Sequence of chain 1.A:
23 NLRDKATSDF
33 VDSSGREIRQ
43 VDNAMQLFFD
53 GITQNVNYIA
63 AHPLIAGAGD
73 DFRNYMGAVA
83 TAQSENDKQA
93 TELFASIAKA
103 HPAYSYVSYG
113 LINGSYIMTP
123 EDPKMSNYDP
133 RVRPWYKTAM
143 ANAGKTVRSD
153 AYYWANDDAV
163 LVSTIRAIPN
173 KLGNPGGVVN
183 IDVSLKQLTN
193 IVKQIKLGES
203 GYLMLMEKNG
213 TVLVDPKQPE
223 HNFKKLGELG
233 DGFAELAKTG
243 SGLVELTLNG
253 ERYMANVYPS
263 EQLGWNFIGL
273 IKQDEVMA

This small molecule binds to this protein.
Small molecule (SMILES): O=C(O)[C@@H]1CCCN1

Binding-site contacts:
Ligand atom O contacts residue ARG135 of chain 1.A at 2.9 Å (salt-bridge).
Ligand atom C contacts residue TYR154 of chain 1.A at 3.9 Å (hydrophobic).
Ligand atom CD contacts residue ASP184 of chain 1.A at 3.5 Å.
Ligand atom CA contacts residue TYR118 of chain 1.A at 3.5 Å (hydrophobic).
Ligand atom N contacts residue TYR118 of chain 1.A at 4.4 Å.
Ligand atom N contacts residue TYR154 of chain 1.A at 3.2 Å (h-bond).
Ligand atom CB contacts residue TRP156 of chain 1.A at 3.9 Å (hydrophobic).
Ligand atom OXT contacts residue TRP156 of chain 1.A at 4.0 Å.
Ligand atom CD contacts residue TYR108 of chain 1.A at 3.5 Å (hydrophobic).
Ligand atom CG contacts residue ASP184 of chain 1.A at 4.3 Å.
Ligand atom N contacts residue ASP184 of chain 1.A at 2.9 Å (salt-bridge).
Ligand atom CB contacts residue MET120 of chain 1.A at 4.5 Å (hydrophobic).
Ligand atom CD contacts residue TYR154 of chain 1.A at 4.4 Å (hydrophobic).
Ligand atom CG contacts residue MET120 of chain 1.A at 4.0 Å (hydrophobic).
Ligand atom OXT contacts residue ARG135 of chain 1.A at 2.8 Å (salt-bridge).
Ligand atom CG contacts residue TYR118 of chain 1.A at 3.7 Å (hydrophobic).
Ligand atom CA contacts residue ASP184 of chain 1.A at 4.0 Å.
Ligand atom CB contacts residue TYR130 of chain 1.A at 3.8 Å (hydrophobic).
Ligand atom CA contacts residue TYR154 of chain 1.A at 4.0 Å (hydrophobic).
Ligand atom C contacts residue TRP156 of chain 1.A at 3.7 Å (hydrophobic).
Ligand atom CG contacts residue TYR108 of chain 1.A at 3.7 Å (hydrophobic).
Ligand atom C contacts residue ARG135 of chain 1.A at 3.5 Å.
Ligand atom OXT contacts residue TRP137 of chain 1.A at 2.9 Å (h-bond).
Ligand atom C contacts residue TRP137 of chain 1.A at 3.2 Å (hydrophobic).
Ligand atom OXT contacts residue TYR130 of chain 1.A at 2.6 Å (h-bond).
Ligand atom O contacts residue TYR154 of chain 1.A at 3.1 Å.
Ligand atom N contacts residue LEU163 of chain 1.A at 3.8 Å.
Ligand atom C contacts residue TYR130 of chain 1.A at 3.6 Å (hydrophobic).
Ligand atom CB contacts residue TYR118 of chain 1.A at 3.1 Å (hydrophobic).
Ligand atom CD contacts residue LEU163 of chain 1.A at 3.6 Å (hydrophobic).
Ligand atom O contacts residue TRP137 of chain 1.A at 3.9 Å.
Ligand atom O contacts residue TRP156 of chain 1.A at 3.3 Å.
Ligand atom CA contacts residue TYR130 of chain 1.A at 3.8 Å (hydrophobic).
Ligand atom CD contacts residue TRP156 of chain 1.A at 3.7 Å (hydrophobic).
Ligand atom CA contacts residue TRP137 of chain 1.A at 3.8 Å (hydrophobic).
Ligand atom CG contacts residue TRP156 of chain 1.A at 3.8 Å (hydrophobic).